Binding-site contacts:
Ligand atom C15 contacts residue ALA218 of chain 1.A at 3.6 Å (hydrophobic).
Ligand atom C16 contacts residue NAD1 of chain 1.E at 3.9 Å.
Ligand atom C15 contacts residue NAD1 of chain 1.E at 3.6 Å.
Ligand atom C08 contacts residue TYR178 of chain 1.A at 3.9 Å (hydrophobic).
Ligand atom O14 contacts residue NAD1 of chain 1.E at 3.2 Å (h-bond).
Ligand atom C18 contacts residue MET118 of chain 1.A at 3.7 Å (hydrophobic).
Ligand atom C05 contacts residue NAD1 of chain 1.E at 3.5 Å.
Ligand atom C07 contacts residue MET219 of chain 1.A at 3.5 Å (hydrophobic).
Ligand atom C01 contacts residue MET219 of chain 1.A at 3.4 Å (hydrophobic).
Ligand atom O13 contacts residue TYR178 of chain 1.A at 2.5 Å (h-bond).
Ligand atom O13 contacts residue NAD1 of chain 1.E at 2.4 Å (h-bond).
Ligand atom C09 contacts residue LEU238 of chain 1.A at 3.8 Å (hydrophobic).
Ligand atom C01 contacts residue NAD1 of chain 1.E at 3.3 Å.
Ligand atom C18 contacts residue PHE117 of chain 1.A at 3.9 Å (hydrophobic).
Ligand atom O14 contacts residue ALA218 of chain 1.A at 3.6 Å.
Ligand atom C18 contacts residue MET181 of chain 1.A at 3.8 Å (hydrophobic).
Ligand atom C04 contacts residue TYR178 of chain 1.A at 3.4 Å (hydrophobic).
Ligand atom C17 contacts residue PHE117 of chain 1.A at 3.6 Å (hydrophobic).
Ligand atom C02 contacts residue NAD1 of chain 1.E at 3.5 Å.
Ligand atom C05 contacts residue PHE169 of chain 1.A at 4.0 Å (hydrophobic).
Ligand atom C05 contacts residue TYR178 of chain 1.A at 3.3 Å (hydrophobic).
Ligand atom C17 contacts residue GLY116 of chain 1.A at 3.5 Å.
Ligand atom CL1 contacts residue GLY116 of chain 1.A at 3.5 Å.
Ligand atom C16 contacts residue ALA218 of chain 1.A at 3.5 Å (hydrophobic).
Ligand atom C04 contacts residue NAD1 of chain 1.E at 3.3 Å.
Ligand atom C18 contacts residue ILE222 of chain 1.A at 4.0 Å (hydrophobic).
Ligand atom C06 contacts residue NAD1 of chain 1.E at 3.2 Å.
Ligand atom C02 contacts residue MET219 of chain 1.A at 3.8 Å (hydrophobic).
Ligand atom C06 contacts residue MET219 of chain 1.A at 3.9 Å (hydrophobic).
Ligand atom C03 contacts residue NAD1 of chain 1.E at 3.5 Å.
Ligand atom CL1 contacts residue ALA218 of chain 1.A at 3.5 Å.
Ligand atom C10 contacts residue TYR178 of chain 1.A at 4.0 Å (hydrophobic).
Ligand atom C07 contacts residue NAD1 of chain 1.E at 3.4 Å.
Ligand atom C07 contacts residue PHE169 of chain 1.A at 4.0 Å (hydrophobic).
Ligand atom C19 contacts residue MET123 of chain 1.A at 3.9 Å (hydrophobic).
Ligand atom C20 contacts residue MET181 of chain 1.A at 4.0 Å (hydrophobic).
Ligand atom C20 contacts residue VAL223 of chain 1.A at 3.9 Å (hydrophobic).
Ligand atom C19 contacts residue MET181 of chain 1.A at 3.6 Å (hydrophobic).
Ligand atom CL1 contacts residue NAD1 of chain 1.E at 3.4 Å.
Ligand atom C08 contacts residue PHE169 of chain 1.A at 3.5 Å (hydrophobic).

The protein below binds the small molecule below.
Small molecule (SMILES): CCCCCCc1ccc(Oc2ccccc2Cl)c(O)c1

Sequence of chain 1.A:
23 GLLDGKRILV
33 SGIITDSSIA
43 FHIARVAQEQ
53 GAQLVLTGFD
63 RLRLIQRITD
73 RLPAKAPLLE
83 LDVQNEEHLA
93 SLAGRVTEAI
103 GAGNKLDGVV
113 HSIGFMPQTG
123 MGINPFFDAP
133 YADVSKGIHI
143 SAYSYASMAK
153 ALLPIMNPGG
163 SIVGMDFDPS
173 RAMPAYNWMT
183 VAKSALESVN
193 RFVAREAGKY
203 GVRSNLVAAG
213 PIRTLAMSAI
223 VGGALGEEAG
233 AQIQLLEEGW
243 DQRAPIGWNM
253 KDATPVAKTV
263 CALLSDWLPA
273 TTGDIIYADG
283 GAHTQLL